A small-molecule ligand and the protein it binds are described below.
Small molecule (SMILES): COc1ccccc1-c1ccc(C(=O)O)o1

Sequence of chain 1.A:
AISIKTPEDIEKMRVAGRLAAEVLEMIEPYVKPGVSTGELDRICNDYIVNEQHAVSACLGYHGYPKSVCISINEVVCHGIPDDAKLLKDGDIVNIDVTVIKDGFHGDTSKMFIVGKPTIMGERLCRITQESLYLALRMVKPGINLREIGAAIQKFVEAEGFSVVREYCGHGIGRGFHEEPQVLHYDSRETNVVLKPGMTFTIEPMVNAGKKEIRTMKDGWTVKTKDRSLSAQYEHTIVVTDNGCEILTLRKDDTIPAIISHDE

Binding-site contacts:
Ligand atom CAB contacts residue HIS78 of chain 1.A at 3.5 Å.
Ligand atom CAF contacts residue TYR61 of chain 1.A at 3.8 Å (hydrophobic).
Ligand atom CAG contacts residue HIS78 of chain 1.A at 3.7 Å.
Ligand atom CAE contacts residue GLU203 of chain 1.A at 3.5 Å.
Ligand atom CAK contacts residue TYR61 of chain 1.A at 3.7 Å (hydrophobic).
Ligand atom CAE contacts residue MN1 of chain 1.C at 3.2 Å.
Ligand atom CAG contacts residue TYR61 of chain 1.A at 3.7 Å (hydrophobic).
Ligand atom CAH contacts residue TYR61 of chain 1.A at 3.8 Å (hydrophobic).
Ligand atom CAA contacts residue MN1 of chain 1.C at 4.0 Å.
Ligand atom OAN contacts residue GLU203 of chain 1.A at 3.1 Å (salt-bridge).
Ligand atom CAI contacts residue TYR61 of chain 1.A at 3.7 Å (hydrophobic).
Ligand atom CAL contacts residue TYR61 of chain 1.A at 3.6 Å (hydrophobic).
Ligand atom CAD contacts residue HIS78 of chain 1.A at 3.6 Å.
Ligand atom CAH contacts residue HIS78 of chain 1.A at 3.7 Å.
Ligand atom CAK contacts residue TRP220 of chain 1.A at 3.7 Å (hydrophobic).
Ligand atom CAI contacts residue HIS62 of chain 1.A at 3.9 Å.
Ligand atom CAE contacts residue HIS177 of chain 1.A at 3.7 Å.
Ligand atom CAC contacts residue MN1 of chain 1.C at 3.9 Å.
Ligand atom OAN contacts residue GLU234 of chain 1.A at 3.2 Å (salt-bridge).
Ligand atom OAM contacts residue HIS177 of chain 1.A at 3.2 Å (h-bond).
Ligand atom CAK contacts residue HIS78 of chain 1.A at 4.0 Å.
Ligand atom OAO contacts residue GLU203 of chain 1.A at 3.5 Å (salt-bridge).
Ligand atom CAJ contacts residue TYR61 of chain 1.A at 3.7 Å (hydrophobic).
Ligand atom OAN contacts residue MN1 of chain 1.C at 2.1 Å.
Ligand atom CAA contacts residue PHE176 of chain 1.A at 3.9 Å (hydrophobic).
Ligand atom OAN contacts residue MN1 of chain 1.B at 2.4 Å.
Ligand atom OAO contacts residue ASP107 of chain 1.A at 3.6 Å (salt-bridge).
Ligand atom CAE contacts residue MN1 of chain 1.B at 2.6 Å.
Ligand atom OAO contacts residue HIS170 of chain 1.A at 3.0 Å (h-bond).
Ligand atom CAJ contacts residue HIS78 of chain 1.A at 3.9 Å.
Ligand atom OAO contacts residue HIS177 of chain 1.A at 2.9 Å (h-bond).
Ligand atom OAN contacts residue ASP96 of chain 1.A at 3.2 Å (salt-bridge).
Ligand atom CAC contacts residue ASP96 of chain 1.A at 3.5 Å.
Ligand atom OAN contacts residue ASP107 of chain 1.A at 3.3 Å (salt-bridge).
Ligand atom OAO contacts residue PHE176 of chain 1.A at 4.0 Å.
Ligand atom CAA contacts residue HIS177 of chain 1.A at 3.8 Å.
Ligand atom OAO contacts residue MN1 of chain 1.B at 2.3 Å.
Ligand atom CAF contacts residue HIS78 of chain 1.A at 3.4 Å.
Ligand atom CAL contacts residue TYR64 of chain 1.A at 3.6 Å (hydrophobic).
Ligand atom CAE contacts residue ASP107 of chain 1.A at 3.6 Å.